A protein and the small-molecule ligand that binds it are described below.
Small molecule (SMILES): Oc1ccc(C(=C(Cl)Cl)c2ccc(O)cc2)cc1

Binding-site contacts:
Ligand atom CAO contacts residue THR46 of chain 1.A at 3.8 Å.
Ligand atom OAB contacts residue ARG93 of chain 1.A at 3.0 Å (salt-bridge).
Ligand atom CAH contacts residue GLU52 of chain 1.A at 3.3 Å.
Ligand atom CLC contacts residue MET87 of chain 1.A at 4.0 Å.
Ligand atom CAP contacts residue GLU52 of chain 1.A at 3.4 Å.
Ligand atom CAG contacts residue LEU90 of chain 1.A at 3.9 Å (hydrophobic).
Ligand atom CAL contacts residue LEU45 of chain 1.A at 4.0 Å (hydrophobic).
Ligand atom CLC contacts residue LEU127 of chain 1.A at 3.6 Å.
Ligand atom CAH contacts residue PHE103 of chain 1.A at 4.2 Å (hydrophobic).
Ligand atom CAM contacts residue MET120 of chain 1.A at 4.2 Å (hydrophobic).
Ligand atom CAK contacts residue LEU86 of chain 1.A at 4.3 Å (hydrophobic).
Ligand atom CAH contacts residue LEU48 of chain 1.A at 4.2 Å (hydrophobic).
Ligand atom CLC contacts residue ILE123 of chain 1.A at 4.3 Å.
Ligand atom OAB contacts residue GLU52 of chain 1.A at 2.6 Å (salt-bridge).
Ligand atom CAJ contacts residue LEU86 of chain 1.A at 4.3 Å (hydrophobic).
Ligand atom CAL contacts residue PHE103 of chain 1.A at 4.2 Å (hydrophobic).
Ligand atom CAE contacts residue MET42 of chain 1.A at 3.7 Å (hydrophobic).
Ligand atom CAF contacts residue ALA49 of chain 1.A at 3.6 Å (hydrophobic).
Ligand atom OAB contacts residue LEU86 of chain 1.A at 3.7 Å.
Ligand atom CAG contacts residue LEU86 of chain 1.A at 3.4 Å (hydrophobic).
Ligand atom CAO contacts residue ALA49 of chain 1.A at 4.2 Å (hydrophobic).
Ligand atom CAR contacts residue PHE103 of chain 1.A at 4.1 Å (hydrophobic).
Ligand atom CAI contacts residue MET42 of chain 1.A at 4.2 Å (hydrophobic).
Ligand atom CLC contacts residue PHE103 of chain 1.A at 4.0 Å.
Ligand atom CAE contacts residue LEU224 of chain 1.A at 3.9 Å (hydrophobic).
Ligand atom CAJ contacts residue LEU83 of chain 1.A at 4.0 Å (hydrophobic).
Ligand atom CAO contacts residue LEU224 of chain 1.A at 3.8 Å (hydrophobic).
Ligand atom CAP contacts residue PHE103 of chain 1.A at 4.2 Å (hydrophobic).
Ligand atom CAF contacts residue TRP82 of chain 1.A at 4.2 Å (hydrophobic).
Ligand atom CAE contacts residue LEU45 of chain 1.A at 4.1 Å (hydrophobic).
Ligand atom OAA contacts residue THR46 of chain 1.A at 3.0 Å (h-bond).
Ligand atom OAA contacts residue LEU224 of chain 1.A at 3.9 Å.
Ligand atom CAP contacts residue ARG93 of chain 1.A at 4.0 Å.
Ligand atom CLD contacts residue MET120 of chain 1.A at 3.4 Å.
Ligand atom CAL contacts residue ALA49 of chain 1.A at 4.3 Å (hydrophobic).
Ligand atom CAK contacts residue PHE103 of chain 1.A at 4.2 Å (hydrophobic).
Ligand atom CAP contacts residue LEU86 of chain 1.A at 4.0 Å (hydrophobic).
Ligand atom CAI contacts residue LEU45 of chain 1.A at 3.8 Å (hydrophobic).
Ligand atom CAE contacts residue THR46 of chain 1.A at 3.8 Å.
Ligand atom CAJ contacts residue ALA49 of chain 1.A at 3.9 Å (hydrophobic).

Sequence of chain 1.A:
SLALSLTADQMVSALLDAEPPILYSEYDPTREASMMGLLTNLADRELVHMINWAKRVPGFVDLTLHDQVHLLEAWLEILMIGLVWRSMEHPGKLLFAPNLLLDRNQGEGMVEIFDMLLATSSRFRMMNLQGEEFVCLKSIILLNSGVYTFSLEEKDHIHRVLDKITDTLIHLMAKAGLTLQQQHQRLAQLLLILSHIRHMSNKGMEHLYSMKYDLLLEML